Sequence of chain 1.B:
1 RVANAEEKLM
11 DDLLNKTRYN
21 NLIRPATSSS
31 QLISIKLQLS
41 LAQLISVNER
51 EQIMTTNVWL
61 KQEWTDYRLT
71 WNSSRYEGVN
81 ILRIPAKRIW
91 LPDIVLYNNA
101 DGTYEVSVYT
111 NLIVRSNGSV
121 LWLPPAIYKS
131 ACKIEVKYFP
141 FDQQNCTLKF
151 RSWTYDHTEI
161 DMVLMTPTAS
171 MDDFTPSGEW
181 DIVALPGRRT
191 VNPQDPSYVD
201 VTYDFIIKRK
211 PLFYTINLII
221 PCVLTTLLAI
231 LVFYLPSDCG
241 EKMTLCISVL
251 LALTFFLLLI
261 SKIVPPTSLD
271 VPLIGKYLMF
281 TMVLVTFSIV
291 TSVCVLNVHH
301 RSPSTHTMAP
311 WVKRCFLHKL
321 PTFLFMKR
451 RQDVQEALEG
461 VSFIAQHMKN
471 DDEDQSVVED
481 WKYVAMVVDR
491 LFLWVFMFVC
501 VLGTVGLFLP

Binding-site contacts:
Ligand atom C5 contacts residue ASN117 of chain 1.B at 3.6 Å.
Ligand atom C2 contacts residue ARG115 of chain 1.B at 4.4 Å.
Ligand atom C4 contacts residue ASN117 of chain 1.B at 4.1 Å.
Ligand atom O6 contacts residue ASN117 of chain 1.B at 4.3 Å.
Ligand atom C8 contacts residue ARG115 of chain 1.B at 3.5 Å.
Ligand atom N2 contacts residue ASN117 of chain 1.B at 3.0 Å (h-bond).
Ligand atom C2 contacts residue ASN117 of chain 1.B at 2.4 Å.
Ligand atom N2 contacts residue ARG115 of chain 1.B at 3.5 Å.
Ligand atom C1 contacts residue ASN117 of chain 1.B at 1.4 Å.
Ligand atom C7 contacts residue ARG115 of chain 1.B at 4.2 Å.
Ligand atom O7 contacts residue ASN117 of chain 1.B at 4.1 Å.
Ligand atom C7 contacts residue ASN117 of chain 1.B at 3.8 Å.
Ligand atom O5 contacts residue ASN117 of chain 1.B at 2.2 Å (h-bond).
Ligand atom C3 contacts residue ASN117 of chain 1.B at 3.8 Å.

A small-molecule ligand and the protein it binds are described below.
Small molecule (SMILES): CC(=O)N[C@H]1[C@H](O[C@H]2[C@H](O)[C@@H](NC(C)=O)CO[C@@H]2CO)O[C@H](CO)[C@@H](O[C@@H]2O[C@H](CO)[C@@H](O)[C@H](O)[C@@H]2O)[C@@H]1O